The protein below binds the small molecule below.
Small molecule (SMILES): CC(=O)N[C@H]1[C@H]([C@H](O)[C@H](O)CO)O[C@@](OC[C@H]2O[C@@H](O)[C@H](O)[C@@H](O)[C@H]2O)(C(=O)O)C[C@@H]1O

Binding-site contacts:
Ligand atom O9 contacts residue GLU185 of chain 1.E at 2.7 Å (salt-bridge).
Ligand atom O1A contacts residue ASN138 of chain 1.E at 4.0 Å.
Ligand atom O1B contacts residue LYS130 of chain 1.E at 4.0 Å.
Ligand atom C1 contacts residue THR129 of chain 1.E at 3.5 Å.
Ligand atom O4 contacts residue THR128 of chain 1.E at 3.8 Å.
Ligand atom C9 contacts residue TYR90 of chain 1.E at 3.5 Å (hydrophobic).
Ligand atom C9 contacts residue HIS178 of chain 1.E at 3.8 Å.
Ligand atom O9 contacts residue HIS178 of chain 1.E at 3.8 Å.
Ligand atom O5 contacts residue GLY220 of chain 1.E at 4.2 Å.
Ligand atom C9 contacts residue SER222 of chain 1.E at 4.2 Å.
Ligand atom O9 contacts residue SER222 of chain 1.E at 3.1 Å.
Ligand atom C9 contacts residue TRP146 of chain 1.E at 3.9 Å (hydrophobic).
Ligand atom O1 contacts residue GLY220 of chain 1.E at 3.5 Å (h-bond).
Ligand atom C8 contacts residue TYR90 of chain 1.E at 3.9 Å (hydrophobic).
Ligand atom O1A contacts residue LYS130 of chain 1.E at 3.0 Å (salt-bridge).
Ligand atom C11 contacts residue THR128 of chain 1.E at 3.8 Å.
Ligand atom C4 contacts residue THR128 of chain 1.E at 3.4 Å.
Ligand atom O1A contacts residue THR129 of chain 1.E at 3.5 Å.
Ligand atom C11 contacts residue TRP146 of chain 1.E at 3.9 Å (hydrophobic).
Ligand atom C8 contacts residue GLU185 of chain 1.E at 3.8 Å.
Ligand atom C8 contacts residue TRP146 of chain 1.E at 4.2 Å (hydrophobic).
Ligand atom C6 contacts residue THR128 of chain 1.E at 4.2 Å.
Ligand atom N5 contacts residue THR128 of chain 1.E at 2.9 Å (h-bond).
Ligand atom C7 contacts residue TRP146 of chain 1.E at 4.0 Å (hydrophobic).
Ligand atom C9 contacts residue GLU185 of chain 1.E at 3.2 Å.
Ligand atom O9 contacts residue TYR90 of chain 1.E at 3.0 Å (h-bond).
Ligand atom C11 contacts residue GLY127 of chain 1.E at 3.7 Å.
Ligand atom O8 contacts residue TYR90 of chain 1.E at 3.0 Å (h-bond).
Ligand atom O8 contacts residue TRP146 of chain 1.E at 4.0 Å.
Ligand atom C6 contacts residue LYS130 of chain 1.E at 4.1 Å.
Ligand atom C1 contacts residue GLY220 of chain 1.E at 4.2 Å.
Ligand atom O1B contacts residue LEU221 of chain 1.E at 3.7 Å.
Ligand atom C11 contacts residue VAL148 of chain 1.E at 4.1 Å (hydrophobic).
Ligand atom O7 contacts residue LEU189 of chain 1.E at 4.2 Å.
Ligand atom C10 contacts residue THR128 of chain 1.E at 3.8 Å.
Ligand atom O1B contacts residue THR129 of chain 1.E at 2.8 Å (h-bond).
Ligand atom C5 contacts residue THR128 of chain 1.E at 3.7 Å.
Ligand atom O8 contacts residue LEU221 of chain 1.E at 3.9 Å.
Ligand atom C1 contacts residue LYS130 of chain 1.E at 3.9 Å.
Ligand atom O10 contacts residue LEU189 of chain 1.E at 3.3 Å.

Sequence of chain 1.E:
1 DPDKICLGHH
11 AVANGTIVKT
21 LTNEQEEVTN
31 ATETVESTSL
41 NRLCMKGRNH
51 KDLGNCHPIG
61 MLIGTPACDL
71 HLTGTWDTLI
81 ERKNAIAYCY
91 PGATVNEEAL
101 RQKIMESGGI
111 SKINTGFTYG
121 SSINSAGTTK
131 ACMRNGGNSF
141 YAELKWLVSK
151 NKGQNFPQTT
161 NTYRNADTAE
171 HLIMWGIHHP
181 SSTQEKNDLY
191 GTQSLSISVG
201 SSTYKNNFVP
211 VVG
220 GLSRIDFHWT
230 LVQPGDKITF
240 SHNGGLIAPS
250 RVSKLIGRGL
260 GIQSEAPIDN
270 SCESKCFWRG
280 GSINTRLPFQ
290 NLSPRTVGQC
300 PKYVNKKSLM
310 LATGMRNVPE